Binding-site contacts:
Ligand atom C4 contacts residue ASN223 of chain 1.D at 4.2 Å.
Ligand atom C2 contacts residue ASN223 of chain 1.D at 2.5 Å.
Ligand atom N2 contacts residue ILE290 of chain 1.D at 4.2 Å.
Ligand atom C7 contacts residue ASN223 of chain 1.D at 3.4 Å.
Ligand atom C7 contacts residue ILE290 of chain 1.D at 4.2 Å (hydrophobic).
Ligand atom C1 contacts residue ASN223 of chain 1.D at 1.4 Å.
Ligand atom C5 contacts residue TYR288 of chain 1.D at 3.7 Å (hydrophobic).
Ligand atom C5 contacts residue ASN223 of chain 1.D at 3.6 Å.
Ligand atom O5 contacts residue ASN223 of chain 1.D at 2.3 Å (h-bond).
Ligand atom O6 contacts residue TYR288 of chain 1.D at 3.3 Å.
Ligand atom N2 contacts residue ASN223 of chain 1.D at 2.9 Å (h-bond).
Ligand atom C3 contacts residue ASN223 of chain 1.D at 3.8 Å.
Ligand atom O7 contacts residue ASN223 of chain 1.D at 3.4 Å (h-bond).
Ligand atom O4 contacts residue TYR288 of chain 1.D at 4.5 Å.
Ligand atom C6 contacts residue TYR288 of chain 1.D at 4.0 Å (hydrophobic).
Ligand atom O5 contacts residue TYR288 of chain 1.D at 4.1 Å.
Ligand atom C1 contacts residue TYR288 of chain 1.D at 4.2 Å (hydrophobic).
Ligand atom C8 contacts residue ILE290 of chain 1.D at 3.7 Å (hydrophobic).

The protein below binds the small molecule below.
Small molecule (SMILES): CC(=O)N[C@@H]1[C@@H](O)[C@H](O)[C@@H](CO)O[C@H]1O

Sequence of chain 1.D:
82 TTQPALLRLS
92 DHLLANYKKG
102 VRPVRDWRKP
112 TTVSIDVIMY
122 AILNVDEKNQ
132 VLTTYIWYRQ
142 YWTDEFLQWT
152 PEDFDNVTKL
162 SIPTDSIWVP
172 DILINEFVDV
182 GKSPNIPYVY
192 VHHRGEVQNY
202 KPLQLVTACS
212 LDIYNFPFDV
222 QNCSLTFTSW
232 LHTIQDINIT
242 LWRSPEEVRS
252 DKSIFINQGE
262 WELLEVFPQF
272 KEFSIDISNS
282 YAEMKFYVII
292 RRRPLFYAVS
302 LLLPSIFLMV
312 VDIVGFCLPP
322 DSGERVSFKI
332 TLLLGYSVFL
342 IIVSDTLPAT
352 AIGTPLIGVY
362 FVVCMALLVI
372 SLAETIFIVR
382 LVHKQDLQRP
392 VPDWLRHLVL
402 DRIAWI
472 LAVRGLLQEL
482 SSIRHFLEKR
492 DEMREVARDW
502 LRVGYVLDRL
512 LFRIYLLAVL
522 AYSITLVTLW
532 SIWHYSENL